The small molecule below binds the protein below.
Small molecule (SMILES): COC(=O)[C@@H](N)Cc1ccccc1O

Binding-site contacts:
Ligand atom C16 contacts residue MET49 of chain 1.A at 3.7 Å (hydrophobic).
Ligand atom C18 contacts residue SER46 of chain 1.A at 3.8 Å.
Ligand atom C12 contacts residue ILE1 of chain 1.D at 3.7 Å (hydrophobic).
Ligand atom C11 contacts residue ILE1 of chain 1.D at 2.5 Å (hydrophobic).
Ligand atom C11 contacts residue THR25 of chain 1.A at 4.3 Å.
Ligand atom O23 contacts residue THR24 of chain 1.A at 4.3 Å.
Ligand atom C17 contacts residue THR25 of chain 1.A at 4.1 Å.
Ligand atom C13 contacts residue ILE1 of chain 1.D at 4.0 Å (hydrophobic).
Ligand atom C14 contacts residue SER46 of chain 1.A at 3.4 Å.
Ligand atom C14 contacts residue ALA1 of chain 1.C at 4.2 Å (hydrophobic).
Ligand atom C11 contacts residue THR24 of chain 1.A at 4.1 Å.
Ligand atom O21 contacts residue ILE1 of chain 1.D at 3.5 Å (h-bond).
Ligand atom C18 contacts residue THR25 of chain 1.A at 3.8 Å.
Ligand atom C20 contacts residue ILE1 of chain 1.D at 3.3 Å (hydrophobic).
Ligand atom C17 contacts residue CYS44 of chain 1.A at 4.0 Å (hydrophobic).
Ligand atom C15 contacts residue ALA1 of chain 1.C at 4.0 Å (hydrophobic).
Ligand atom C14 contacts residue ILE1 of chain 1.D at 4.3 Å (hydrophobic).
Ligand atom O19 contacts residue CYS44 of chain 1.A at 2.6 Å (h-bond).
Ligand atom O19 contacts residue THR45 of chain 1.A at 3.5 Å.
Ligand atom C12 contacts residue THR25 of chain 1.A at 4.5 Å.
Ligand atom C15 contacts residue SER46 of chain 1.A at 4.3 Å.
Ligand atom C20 contacts residue THR24 of chain 1.A at 3.6 Å.
Ligand atom C18 contacts residue THR45 of chain 1.A at 3.8 Å.
Ligand atom C17 contacts residue SER46 of chain 1.A at 4.4 Å.
Ligand atom C13 contacts residue SER46 of chain 1.A at 3.3 Å.
Ligand atom C13 contacts residue THR45 of chain 1.A at 4.5 Å.
Ligand atom N10 contacts residue ALA1 of chain 1.C at 4.0 Å.
Ligand atom O19 contacts residue SER46 of chain 1.A at 3.8 Å.
Ligand atom C17 contacts residue ALA1 of chain 1.C at 4.4 Å (hydrophobic).
Ligand atom O21 contacts residue THR24 of chain 1.A at 2.6 Å (h-bond).
Ligand atom N10 contacts residue ILE1 of chain 1.D at 1.4 Å.
Ligand atom O19 contacts residue THR25 of chain 1.A at 2.5 Å (h-bond).
Ligand atom C22 contacts residue THR24 of chain 1.A at 3.2 Å.
Ligand atom C18 contacts residue CYS44 of chain 1.A at 3.7 Å (hydrophobic).
Ligand atom C17 contacts residue THR45 of chain 1.A at 3.9 Å.
Ligand atom C17 contacts residue MET49 of chain 1.A at 3.8 Å (hydrophobic).
Ligand atom C12 contacts residue SER46 of chain 1.A at 3.2 Å.
Ligand atom C22 contacts residue ILE1 of chain 1.D at 4.4 Å (hydrophobic).
Ligand atom O23 contacts residue ILE1 of chain 1.D at 4.1 Å.

Sequence of chain 1.A:
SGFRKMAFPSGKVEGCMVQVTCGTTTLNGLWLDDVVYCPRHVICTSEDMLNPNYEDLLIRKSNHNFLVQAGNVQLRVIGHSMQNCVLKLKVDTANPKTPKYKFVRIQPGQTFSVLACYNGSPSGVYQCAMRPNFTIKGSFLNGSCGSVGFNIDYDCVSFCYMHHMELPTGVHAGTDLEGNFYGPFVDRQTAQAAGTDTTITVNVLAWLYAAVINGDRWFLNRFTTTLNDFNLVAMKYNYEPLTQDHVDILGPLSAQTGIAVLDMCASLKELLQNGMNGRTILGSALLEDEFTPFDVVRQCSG